Binding-site contacts:
Ligand atom OAE contacts residue ASP197 of chain 2.A at 3.4 Å (salt-bridge).
Ligand atom CAD contacts residue ASP197 of chain 2.A at 4.1 Å.
Ligand atom OAE contacts residue THR199 of chain 2.A at 4.0 Å.
Ligand atom CAA contacts residue ASP197 of chain 2.A at 4.2 Å.
Ligand atom NAC contacts residue ASP197 of chain 2.A at 4.4 Å.
Ligand atom OAE contacts residue LEU198 of chain 2.A at 3.3 Å (h-bond).

The small molecule below binds the protein below.
Small molecule (SMILES): C[N+](C)(C)[O-]

Sequence of chain 2.A:
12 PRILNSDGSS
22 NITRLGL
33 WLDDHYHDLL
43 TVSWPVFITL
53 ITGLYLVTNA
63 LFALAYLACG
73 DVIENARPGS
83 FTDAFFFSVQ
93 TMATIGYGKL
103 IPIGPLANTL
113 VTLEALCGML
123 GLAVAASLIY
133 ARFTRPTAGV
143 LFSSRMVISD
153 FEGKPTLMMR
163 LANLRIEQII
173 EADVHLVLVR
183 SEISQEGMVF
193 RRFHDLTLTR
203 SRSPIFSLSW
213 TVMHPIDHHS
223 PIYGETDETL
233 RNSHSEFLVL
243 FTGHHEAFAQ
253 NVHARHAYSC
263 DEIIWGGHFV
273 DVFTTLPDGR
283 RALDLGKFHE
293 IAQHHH